Sequence of chain 4.C:
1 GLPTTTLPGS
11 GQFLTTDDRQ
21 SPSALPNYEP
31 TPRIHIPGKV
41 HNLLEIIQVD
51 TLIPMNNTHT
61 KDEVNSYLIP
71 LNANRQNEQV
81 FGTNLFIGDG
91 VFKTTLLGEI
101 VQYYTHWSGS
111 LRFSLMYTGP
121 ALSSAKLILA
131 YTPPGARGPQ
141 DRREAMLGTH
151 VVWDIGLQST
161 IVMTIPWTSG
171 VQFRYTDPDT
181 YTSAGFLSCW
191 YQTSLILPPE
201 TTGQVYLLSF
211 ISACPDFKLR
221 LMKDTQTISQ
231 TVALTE

This protein binds this small molecule.
Small molecule (SMILES): Cc1cc(CCCOc2c(C)cc(-c3noc(C(F)(F)F)n3)cc2C)on1

Sequence of chain 4.A:
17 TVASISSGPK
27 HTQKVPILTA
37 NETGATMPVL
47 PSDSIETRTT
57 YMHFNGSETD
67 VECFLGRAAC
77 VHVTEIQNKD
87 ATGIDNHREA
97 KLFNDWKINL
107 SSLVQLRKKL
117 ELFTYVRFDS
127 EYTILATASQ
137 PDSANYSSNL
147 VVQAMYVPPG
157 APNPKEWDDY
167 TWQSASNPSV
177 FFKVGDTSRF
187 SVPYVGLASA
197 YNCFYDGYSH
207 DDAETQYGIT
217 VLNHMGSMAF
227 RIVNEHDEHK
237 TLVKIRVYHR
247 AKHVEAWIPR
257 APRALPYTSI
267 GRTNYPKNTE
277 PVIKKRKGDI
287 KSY

Binding-site contacts:
Ligand atom F2 contacts residue PHE186 of chain 4.A at 3.1 Å.
Ligand atom C4B contacts residue TYR152 of chain 4.A at 3.6 Å (hydrophobic).
Ligand atom C1C contacts residue TYR128 of chain 4.A at 3.3 Å (hydrophobic).
Ligand atom CM6 contacts residue TYR152 of chain 4.A at 3.4 Å (hydrophobic).
Ligand atom F2 contacts residue VAL176 of chain 4.A at 2.7 Å.
Ligand atom C5B contacts residue TYR152 of chain 4.A at 3.4 Å (hydrophobic).
Ligand atom CM4 contacts residue VAL176 of chain 4.A at 3.7 Å (hydrophobic).
Ligand atom C3A contacts residue PHE186 of chain 4.A at 3.1 Å (hydrophobic).
Ligand atom CM3 contacts residue ASN219 of chain 4.A at 3.5 Å.
Ligand atom C2C contacts residue TYR128 of chain 4.A at 3.2 Å (hydrophobic).
Ligand atom C2A contacts residue PHE186 of chain 4.A at 3.3 Å (hydrophobic).
Ligand atom CM2 contacts residue MET224 of chain 4.A at 3.5 Å (hydrophobic).
Ligand atom C1C contacts residue TYR197 of chain 4.A at 3.7 Å (hydrophobic).
Ligand atom C3 contacts residue LEU106 of chain 4.A at 3.4 Å (hydrophobic).
Ligand atom N3A contacts residue TYR152 of chain 4.A at 3.5 Å.
Ligand atom F3 contacts residue VAL176 of chain 4.A at 3.6 Å.
Ligand atom F3 contacts residue ALA150 of chain 4.A at 3.0 Å.
Ligand atom F3 contacts residue SER175 of chain 4.A at 2.8 Å.
Ligand atom F3 contacts residue TYR152 of chain 4.A at 3.6 Å.
Ligand atom N1A contacts residue PRO174 of chain 4.A at 3.5 Å.
Ligand atom CM2 contacts residue TYR128 of chain 4.A at 3.4 Å (hydrophobic).
Ligand atom O1 contacts residue MET221 of chain 4.A at 3.7 Å.
Ligand atom O1A contacts residue PHE186 of chain 4.A at 3.4 Å.
Ligand atom O1A contacts residue PRO174 of chain 4.A at 3.4 Å.
Ligand atom C6B contacts residue TYR152 of chain 4.A at 3.6 Å (hydrophobic).
Ligand atom C4 contacts residue TYR197 of chain 4.A at 3.7 Å (hydrophobic).
Ligand atom CM4 contacts residue PHE186 of chain 4.A at 3.5 Å (hydrophobic).
Ligand atom C3B contacts residue MET224 of chain 4.A at 3.6 Å (hydrophobic).
Ligand atom F1 contacts residue MET224 of chain 4.A at 3.7 Å.
Ligand atom F1 contacts residue PHE186 of chain 4.A at 3.3 Å.
Ligand atom CM4 contacts residue ALA150 of chain 4.A at 3.7 Å (hydrophobic).
Ligand atom C4 contacts residue LEU106 of chain 4.A at 3.3 Å (hydrophobic).
Ligand atom N1A contacts residue ALA24 of chain 4.C at 3.3 Å.
Ligand atom N1A contacts residue PHE186 of chain 4.A at 3.5 Å.
Ligand atom C3C contacts residue TYR128 of chain 4.A at 3.1 Å (hydrophobic).
Ligand atom N3A contacts residue PHE186 of chain 4.A at 3.1 Å.
Ligand atom F3 contacts residue PRO174 of chain 4.A at 3.1 Å.
Ligand atom C2A contacts residue TYR152 of chain 4.A at 3.5 Å (hydrophobic).
Ligand atom O1A contacts residue ALA24 of chain 4.C at 3.4 Å.
Ligand atom CM6 contacts residue VAL191 of chain 4.A at 3.7 Å (hydrophobic).

Sequence of chain 5.C:
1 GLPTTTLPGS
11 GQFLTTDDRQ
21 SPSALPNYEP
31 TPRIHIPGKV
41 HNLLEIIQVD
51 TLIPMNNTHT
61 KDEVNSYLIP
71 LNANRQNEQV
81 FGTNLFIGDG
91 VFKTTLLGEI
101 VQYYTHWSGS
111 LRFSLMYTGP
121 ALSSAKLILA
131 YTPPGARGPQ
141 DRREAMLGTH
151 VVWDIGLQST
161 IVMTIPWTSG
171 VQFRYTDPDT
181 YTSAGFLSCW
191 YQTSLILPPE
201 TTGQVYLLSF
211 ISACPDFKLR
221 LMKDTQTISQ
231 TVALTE